Binding-site contacts:
Ligand atom C5 contacts residue ASN58 of chain 1.C at 3.7 Å.
Ligand atom C8 contacts residue ASN58 of chain 1.C at 4.0 Å.
Ligand atom O7 contacts residue ASN58 of chain 1.C at 3.1 Å (h-bond).
Ligand atom N2 contacts residue ASN58 of chain 1.C at 2.9 Å (h-bond).
Ligand atom C7 contacts residue ASN58 of chain 1.C at 3.2 Å.
Ligand atom C2 contacts residue ASN58 of chain 1.C at 2.5 Å.
Ligand atom C8 contacts residue GLU57 of chain 1.C at 3.5 Å.
Ligand atom O5 contacts residue ASN58 of chain 1.C at 2.4 Å (h-bond).
Ligand atom C4 contacts residue ASN58 of chain 1.C at 4.2 Å.
Ligand atom C2 contacts residue GLY16 of chain 1.D at 4.3 Å.
Ligand atom C7 contacts residue GLU57 of chain 1.C at 4.0 Å.
Ligand atom C8 contacts residue SER17 of chain 1.D at 4.5 Å.
Ligand atom C1 contacts residue ASN58 of chain 1.C at 1.4 Å.
Ligand atom C3 contacts residue ASN58 of chain 1.C at 3.8 Å.
Ligand atom C8 contacts residue PHE8 of chain 1.D at 4.3 Å (hydrophobic).
Ligand atom N2 contacts residue GLY16 of chain 1.D at 3.8 Å.
Ligand atom O7 contacts residue GLU57 of chain 1.C at 3.9 Å.

Sequence of chain 1.C:
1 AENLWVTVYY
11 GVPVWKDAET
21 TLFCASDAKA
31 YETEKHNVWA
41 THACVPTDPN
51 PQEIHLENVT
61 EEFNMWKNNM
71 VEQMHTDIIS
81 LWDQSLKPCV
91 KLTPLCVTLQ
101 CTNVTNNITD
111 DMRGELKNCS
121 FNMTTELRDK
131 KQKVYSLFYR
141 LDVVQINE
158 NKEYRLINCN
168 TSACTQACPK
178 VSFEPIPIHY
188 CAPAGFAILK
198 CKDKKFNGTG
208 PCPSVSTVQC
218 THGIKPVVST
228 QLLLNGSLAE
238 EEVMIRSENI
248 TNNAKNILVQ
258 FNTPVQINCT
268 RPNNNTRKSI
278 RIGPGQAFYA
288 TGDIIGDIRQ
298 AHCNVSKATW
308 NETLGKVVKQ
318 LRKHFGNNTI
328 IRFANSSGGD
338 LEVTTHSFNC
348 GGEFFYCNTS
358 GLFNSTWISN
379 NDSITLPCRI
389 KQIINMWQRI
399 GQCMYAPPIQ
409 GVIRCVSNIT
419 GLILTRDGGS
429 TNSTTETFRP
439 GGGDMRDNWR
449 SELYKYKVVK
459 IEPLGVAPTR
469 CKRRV

Sequence of chain 1.D:
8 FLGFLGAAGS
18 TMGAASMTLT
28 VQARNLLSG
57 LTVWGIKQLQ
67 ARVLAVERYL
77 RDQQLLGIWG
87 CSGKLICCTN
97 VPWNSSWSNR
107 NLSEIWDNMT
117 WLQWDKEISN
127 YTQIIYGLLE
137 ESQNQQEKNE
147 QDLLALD

This protein binds this small molecule.
Small molecule (SMILES): CC(=O)N[C@H]1[C@H](O[C@H]2[C@H](O)[C@@H](NC(C)=O)CO[C@@H]2CO)O[C@H](CO)[C@@H](O)[C@@H]1O